The small molecule below binds the protein below.
Small molecule (SMILES): CC(=O)N[C@H]1[C@H](O[C@H]2[C@H](O)[C@@H](NC(C)=O)CO[C@@H]2CO)O[C@H](CO)[C@@H](O)[C@@H]1O

Sequence of chain 1.B:
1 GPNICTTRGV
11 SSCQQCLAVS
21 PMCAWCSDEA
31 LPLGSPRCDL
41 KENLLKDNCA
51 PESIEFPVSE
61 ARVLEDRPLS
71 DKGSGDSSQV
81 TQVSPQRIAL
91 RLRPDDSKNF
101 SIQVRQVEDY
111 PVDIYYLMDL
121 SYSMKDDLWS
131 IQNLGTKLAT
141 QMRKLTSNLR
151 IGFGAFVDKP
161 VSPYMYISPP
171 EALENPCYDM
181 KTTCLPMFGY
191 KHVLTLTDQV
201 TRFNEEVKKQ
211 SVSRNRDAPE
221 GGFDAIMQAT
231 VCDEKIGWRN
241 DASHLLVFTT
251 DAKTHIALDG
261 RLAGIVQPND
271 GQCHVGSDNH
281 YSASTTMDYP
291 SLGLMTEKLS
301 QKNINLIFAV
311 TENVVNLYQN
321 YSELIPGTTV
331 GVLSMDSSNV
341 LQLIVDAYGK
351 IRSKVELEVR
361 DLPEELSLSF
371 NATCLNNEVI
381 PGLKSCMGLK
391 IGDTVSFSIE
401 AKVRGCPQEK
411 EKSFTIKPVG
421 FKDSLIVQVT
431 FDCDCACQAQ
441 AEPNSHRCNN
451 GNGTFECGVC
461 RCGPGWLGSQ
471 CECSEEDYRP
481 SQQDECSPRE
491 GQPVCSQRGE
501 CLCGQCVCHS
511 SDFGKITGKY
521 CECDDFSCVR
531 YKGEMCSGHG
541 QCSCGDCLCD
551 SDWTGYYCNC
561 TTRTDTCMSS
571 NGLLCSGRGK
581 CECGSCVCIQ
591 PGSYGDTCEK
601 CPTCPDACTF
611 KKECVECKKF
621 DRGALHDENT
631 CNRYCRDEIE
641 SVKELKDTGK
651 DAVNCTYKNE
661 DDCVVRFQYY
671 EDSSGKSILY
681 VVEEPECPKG

Binding-site contacts:
Ligand atom O7 contacts residue ASN371 of chain 1.B at 3.2 Å (h-bond).
Ligand atom C8 contacts residue GLU400 of chain 1.B at 3.6 Å.
Ligand atom C8 contacts residue ILE399 of chain 1.B at 4.0 Å (hydrophobic).
Ligand atom N2 contacts residue ASN371 of chain 1.B at 2.9 Å (h-bond).
Ligand atom C2 contacts residue NAG1 of chain 1.U at 4.4 Å.
Ligand atom C1 contacts residue ASN371 of chain 1.B at 1.4 Å.
Ligand atom C7 contacts residue SER398 of chain 1.B at 3.8 Å.
Ligand atom C8 contacts residue NAG1 of chain 1.U at 4.4 Å.
Ligand atom C7 contacts residue NAG1 of chain 1.U at 3.5 Å.
Ligand atom C8 contacts residue SER398 of chain 1.B at 3.9 Å.
Ligand atom C5 contacts residue ASN371 of chain 1.B at 3.7 Å.
Ligand atom O7 contacts residue SER398 of chain 1.B at 3.2 Å (h-bond).
Ligand atom O5 contacts residue ASN371 of chain 1.B at 2.4 Å (h-bond).
Ligand atom C2 contacts residue ASN371 of chain 1.B at 2.5 Å.
Ligand atom C3 contacts residue ASN371 of chain 1.B at 3.8 Å.
Ligand atom O3 contacts residue GLU400 of chain 1.B at 4.2 Å.
Ligand atom C4 contacts residue ASN371 of chain 1.B at 4.3 Å.
Ligand atom C7 contacts residue ASN371 of chain 1.B at 3.2 Å.
Ligand atom O7 contacts residue NAG1 of chain 1.U at 2.5 Å (h-bond).
Ligand atom C8 contacts residue ASN371 of chain 1.B at 4.3 Å.
Ligand atom N2 contacts residue NAG1 of chain 1.U at 4.3 Å.